Sequence of chain 1.C:
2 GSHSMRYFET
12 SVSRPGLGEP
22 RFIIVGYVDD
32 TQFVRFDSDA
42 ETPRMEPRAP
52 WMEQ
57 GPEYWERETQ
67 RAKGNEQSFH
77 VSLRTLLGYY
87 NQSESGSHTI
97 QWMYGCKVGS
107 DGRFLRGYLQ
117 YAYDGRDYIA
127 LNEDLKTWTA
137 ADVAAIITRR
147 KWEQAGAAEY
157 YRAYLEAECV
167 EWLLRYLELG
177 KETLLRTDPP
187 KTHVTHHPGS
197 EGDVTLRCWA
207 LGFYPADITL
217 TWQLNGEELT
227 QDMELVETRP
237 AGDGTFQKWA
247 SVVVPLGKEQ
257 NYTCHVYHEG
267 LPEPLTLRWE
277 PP

Binding-site contacts:
Ligand atom C contacts residue ASN71 of chain 1.C at 3.5 Å.
Ligand atom O contacts residue TYR85 of chain 1.C at 3.5 Å (h-bond).
Ligand atom CD1 contacts residue SER78 of chain 1.C at 3.4 Å.
Ligand atom N contacts residue ARG67 of chain 1.C at 3.2 Å (salt-bridge).
Ligand atom O contacts residue SER74 of chain 1.C at 3.3 Å (h-bond).
Ligand atom OD1 contacts residue SER74 of chain 1.C at 3.0 Å (h-bond).
Ligand atom N contacts residue TYR157 of chain 1.C at 2.9 Å (h-bond).
Ligand atom O contacts residue ASN71 of chain 1.C at 3.4 Å (h-bond).
Ligand atom N contacts residue TYR100 of chain 1.C at 3.2 Å (h-bond).
Ligand atom CG1 contacts residue TRP148 of chain 1.C at 3.5 Å (hydrophobic).
Ligand atom O contacts residue LYS147 of chain 1.C at 2.8 Å (salt-bridge).
Ligand atom N contacts residue TYR8 of chain 1.C at 3.5 Å (h-bond).
Ligand atom O contacts residue TRP148 of chain 1.C at 3.5 Å.
Ligand atom OD1 contacts residue TYR117 of chain 1.C at 2.7 Å (h-bond).
Ligand atom CA contacts residue TYR160 of chain 1.C at 3.4 Å (hydrophobic).
Ligand atom N contacts residue GLU64 of chain 1.C at 3.4 Å (salt-bridge).
Ligand atom O contacts residue TYR8 of chain 1.C at 3.4 Å.
Ligand atom CA contacts residue TYR8 of chain 1.C at 3.4 Å (hydrophobic).
Ligand atom O contacts residue TYR160 of chain 1.C at 3.3 Å.
Ligand atom N contacts residue TYR172 of chain 1.C at 2.8 Å (h-bond).
Ligand atom O contacts residue TYR156 of chain 1.C at 3.5 Å (h-bond).
Ligand atom O contacts residue TYR160 of chain 1.C at 2.7 Å (h-bond).
Ligand atom CA contacts residue ARG67 of chain 1.C at 3.5 Å.
Ligand atom C contacts residue TYR8 of chain 1.C at 3.4 Å (hydrophobic).
Ligand atom CG2 contacts residue TRP168 of chain 1.C at 3.5 Å (hydrophobic).
Ligand atom CG1 contacts residue TYR156 of chain 1.C at 3.4 Å (hydrophobic).
Ligand atom N contacts residue TRP168 of chain 1.C at 3.5 Å.
Ligand atom CA contacts residue ASN71 of chain 1.C at 3.4 Å.
Ligand atom O contacts residue ARG67 of chain 1.C at 3.0 Å (salt-bridge).
Ligand atom ND2 contacts residue SER74 of chain 1.C at 3.1 Å (h-bond).
Ligand atom CB contacts residue ASN71 of chain 1.C at 3.4 Å.
Ligand atom CG2 contacts residue TYR157 of chain 1.C at 3.4 Å (hydrophobic).
Ligand atom ND2 contacts residue PHE75 of chain 1.C at 3.5 Å.
Ligand atom CD1 contacts residue TYR156 of chain 1.C at 3.4 Å (hydrophobic).
Ligand atom N contacts residue ASN71 of chain 1.C at 2.7 Å (h-bond).
Ligand atom O contacts residue TRP148 of chain 1.C at 3.0 Å (h-bond).
Ligand atom OD2 contacts residue VAL77 of chain 1.C at 3.4 Å.
Ligand atom N contacts residue SER78 of chain 1.C at 3.4 Å (h-bond).
Ligand atom CB contacts residue GLU64 of chain 1.C at 3.5 Å.
Ligand atom CA contacts residue TYR100 of chain 1.C at 3.4 Å (hydrophobic).

The protein below binds the small molecule below.
Small molecule (SMILES): CC[C@H](C)[C@H](NC(=O)CNC(=O)[C@@H](N)C(C)C)C(=O)N[C@H](C(=O)N[C@@H](CC(N)=O)C(=O)N[C@H](C(=O)N[C@@H](CC(=O)O)C(=O)N[C@H](C=O)CC(C)C)C(C)C)[C@@H](C)O